A small-molecule ligand and the protein it binds are described below.
Small molecule (SMILES): CC(=O)N[C@@H]1[C@@H](O)[C@H](O)[C@@H](CO)O[C@H]1O

Sequence of chain 1.A:
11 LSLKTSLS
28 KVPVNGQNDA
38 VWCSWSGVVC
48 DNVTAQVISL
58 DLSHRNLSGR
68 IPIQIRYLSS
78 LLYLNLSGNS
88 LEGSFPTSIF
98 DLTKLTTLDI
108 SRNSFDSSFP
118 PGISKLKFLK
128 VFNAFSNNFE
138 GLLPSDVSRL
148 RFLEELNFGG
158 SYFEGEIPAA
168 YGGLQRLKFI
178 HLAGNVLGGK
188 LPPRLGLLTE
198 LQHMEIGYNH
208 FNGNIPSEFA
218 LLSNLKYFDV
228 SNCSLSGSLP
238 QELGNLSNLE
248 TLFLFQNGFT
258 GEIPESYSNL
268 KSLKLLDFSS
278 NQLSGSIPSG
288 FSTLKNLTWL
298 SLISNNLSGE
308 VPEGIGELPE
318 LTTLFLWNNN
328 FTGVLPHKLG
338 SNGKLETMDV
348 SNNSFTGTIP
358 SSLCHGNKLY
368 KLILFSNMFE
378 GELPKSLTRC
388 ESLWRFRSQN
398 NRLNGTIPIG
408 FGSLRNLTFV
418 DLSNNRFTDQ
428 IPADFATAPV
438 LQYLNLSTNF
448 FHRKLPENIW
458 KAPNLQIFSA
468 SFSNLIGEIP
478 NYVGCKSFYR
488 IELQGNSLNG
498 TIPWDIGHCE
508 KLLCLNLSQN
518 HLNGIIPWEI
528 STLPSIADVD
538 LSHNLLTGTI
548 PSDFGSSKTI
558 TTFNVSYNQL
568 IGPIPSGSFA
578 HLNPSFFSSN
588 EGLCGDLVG

Binding-site contacts:
Ligand atom C1 contacts residue SER351 of chain 1.A at 4.4 Å.
Ligand atom C4 contacts residue ASN327 of chain 1.A at 4.1 Å.
Ligand atom C7 contacts residue ASN327 of chain 1.A at 3.5 Å.
Ligand atom C8 contacts residue ASN327 of chain 1.A at 4.5 Å.
Ligand atom O4 contacts residue ASN327 of chain 1.A at 4.1 Å.
Ligand atom O4 contacts residue SER351 of chain 1.A at 3.4 Å (h-bond).
Ligand atom C3 contacts residue ASN327 of chain 1.A at 3.8 Å.
Ligand atom N2 contacts residue ASN327 of chain 1.A at 2.8 Å (h-bond).
Ligand atom O5 contacts residue ASN327 of chain 1.A at 2.4 Å (h-bond).
Ligand atom O7 contacts residue ASN327 of chain 1.A at 3.7 Å.
Ligand atom C1 contacts residue ASN327 of chain 1.A at 1.4 Å.
Ligand atom C5 contacts residue ASN327 of chain 1.A at 3.7 Å.
Ligand atom C2 contacts residue ASN327 of chain 1.A at 2.5 Å.